A small-molecule ligand and the protein it binds are described below.
Small molecule (SMILES): O=C(O)c1ccc(-c2ccccn2)cc1

Binding-site contacts:
Ligand atom C10 contacts residue LEU99 of chain 1.A at 3.7 Å (hydrophobic).
Ligand atom C13 contacts residue ARG93 of chain 1.A at 3.8 Å.
Ligand atom C13 contacts residue SER96 of chain 1.A at 3.5 Å.
Ligand atom C05 contacts residue PHE183 of chain 1.A at 3.7 Å (hydrophobic).
Ligand atom C01 contacts residue PHE299 of chain 1.A at 3.8 Å (hydrophobic).
Ligand atom C02 contacts residue PHE186 of chain 1.A at 3.7 Å (hydrophobic).
Ligand atom O14 contacts residue SER245 of chain 1.A at 2.5 Å (h-bond).
Ligand atom C12 contacts residue ALA249 of chain 1.A at 3.9 Å (hydrophobic).
Ligand atom C12 contacts residue PHE186 of chain 1.A at 3.7 Å (hydrophobic).
Ligand atom C06 contacts residue VAL296 of chain 1.A at 3.5 Å (hydrophobic).
Ligand atom C08 contacts residue ALA249 of chain 1.A at 3.5 Å (hydrophobic).
Ligand atom O15 contacts residue SER245 of chain 1.A at 3.4 Å.
Ligand atom C02 contacts residue PHE183 of chain 1.A at 3.6 Å (hydrophobic).
Ligand atom C06 contacts residue PHE183 of chain 1.A at 3.6 Å (hydrophobic).
Ligand atom C07 contacts residue ALA249 of chain 1.A at 3.6 Å (hydrophobic).
Ligand atom C07 contacts residue LEU99 of chain 1.A at 3.7 Å (hydrophobic).
Ligand atom C08 contacts residue HEM1 of chain 1.B at 3.5 Å.
Ligand atom C09 contacts residue LEU99 of chain 1.A at 3.5 Å (hydrophobic).
Ligand atom C11 contacts residue LEU99 of chain 1.A at 3.6 Å (hydrophobic).
Ligand atom O14 contacts residue ILE98 of chain 1.A at 3.9 Å.
Ligand atom C08 contacts residue LEU99 of chain 1.A at 3.5 Å (hydrophobic).
Ligand atom N04 contacts residue PHE183 of chain 1.A at 3.6 Å.
Ligand atom C12 contacts residue LEU99 of chain 1.A at 3.6 Å (hydrophobic).
Ligand atom C09 contacts residue ALA249 of chain 1.A at 3.7 Å (hydrophobic).
Ligand atom O15 contacts residue ARG93 of chain 1.A at 3.0 Å (salt-bridge).
Ligand atom C01 contacts residue PHE183 of chain 1.A at 3.6 Å (hydrophobic).
Ligand atom O15 contacts residue SER248 of chain 1.A at 3.3 Å.
Ligand atom N04 contacts residue HEM1 of chain 1.B at 3.5 Å (h-bond).
Ligand atom C06 contacts residue PHE299 of chain 1.A at 3.8 Å (hydrophobic).
Ligand atom C10 contacts residue ALA249 of chain 1.A at 3.9 Å (hydrophobic).
Ligand atom C13 contacts residue SER245 of chain 1.A at 3.4 Å.
Ligand atom C02 contacts residue LEU99 of chain 1.A at 3.9 Å (hydrophobic).
Ligand atom C03 contacts residue PHE183 of chain 1.A at 3.6 Å (hydrophobic).
Ligand atom O14 contacts residue LEU99 of chain 1.A at 3.8 Å.
Ligand atom O14 contacts residue SER96 of chain 1.A at 2.6 Å (h-bond).
Ligand atom C06 contacts residue HEM1 of chain 1.B at 3.7 Å.
Ligand atom C05 contacts residue VAL296 of chain 1.A at 3.9 Å (hydrophobic).
Ligand atom C05 contacts residue HEM1 of chain 1.B at 3.2 Å.
Ligand atom C11 contacts residue ARG93 of chain 1.A at 3.8 Å.
Ligand atom C09 contacts residue HEM1 of chain 1.B at 3.7 Å.

Sequence of chain 1.A:
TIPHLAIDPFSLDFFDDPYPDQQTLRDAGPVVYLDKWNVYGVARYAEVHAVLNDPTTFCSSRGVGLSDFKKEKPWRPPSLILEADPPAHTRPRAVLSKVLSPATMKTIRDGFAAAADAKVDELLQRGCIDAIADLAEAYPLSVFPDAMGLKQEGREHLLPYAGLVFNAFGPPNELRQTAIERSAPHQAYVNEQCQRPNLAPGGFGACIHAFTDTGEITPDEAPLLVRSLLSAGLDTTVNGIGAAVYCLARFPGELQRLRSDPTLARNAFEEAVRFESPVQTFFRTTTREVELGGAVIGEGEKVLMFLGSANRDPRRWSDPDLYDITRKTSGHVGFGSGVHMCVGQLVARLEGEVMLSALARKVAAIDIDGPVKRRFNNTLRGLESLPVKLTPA